Binding-site contacts:
Ligand atom C6 contacts residue HIS123 of chain 1.W at 3.6 Å.
Ligand atom N20 contacts residue LEU126 of chain 1.W at 2.9 Å (h-bond).
Ligand atom C5 contacts residue SER98 of chain 1.W at 3.3 Å.
Ligand atom C14 contacts residue LEU126 of chain 1.W at 3.4 Å (hydrophobic).
Ligand atom C9 contacts residue SER98 of chain 1.W at 3.6 Å.
Ligand atom C4 contacts residue GLY69 of chain 1.W at 3.9 Å.
Ligand atom C7 contacts residue GLY69 of chain 1.W at 3.6 Å.
Ligand atom O12 contacts residue PRO125 of chain 1.W at 3.5 Å.
Ligand atom C14 contacts residue GLY69 of chain 1.W at 3.9 Å.
Ligand atom O3 contacts residue MET99 of chain 1.W at 3.0 Å (h-bond).
Ligand atom C24 contacts residue HIS142 of chain 1.W at 3.9 Å.
Ligand atom C23 contacts residue LEU126 of chain 1.W at 3.3 Å (hydrophobic).
Ligand atom O3 contacts residue GLY69 of chain 1.W at 3.0 Å (h-bond).
Ligand atom O10 contacts residue GLY69 of chain 1.W at 3.7 Å.
Ligand atom C4 contacts residue SER98 of chain 1.W at 2.4 Å.
Ligand atom C9 contacts residue GLY69 of chain 1.W at 2.9 Å.
Ligand atom N13 contacts residue VAL71 of chain 1.W at 3.7 Å.
Ligand atom O3 contacts residue SER98 of chain 1.W at 2.2 Å (h-bond).
Ligand atom C16 contacts residue GLY69 of chain 1.W at 3.9 Å.
Ligand atom C23 contacts residue VAL71 of chain 1.W at 3.7 Å (hydrophobic).
Ligand atom C42 contacts residue LEU126 of chain 1.W at 3.8 Å (hydrophobic).
Ligand atom O19 contacts residue VAL71 of chain 1.W at 3.1 Å (h-bond).
Ligand atom C7 contacts residue SER98 of chain 1.W at 3.8 Å.
Ligand atom C11 contacts residue VAL71 of chain 1.W at 3.6 Å (hydrophobic).
Ligand atom O10 contacts residue VAL71 of chain 1.W at 3.0 Å.
Ligand atom C6 contacts residue LEU126 of chain 1.W at 3.4 Å (hydrophobic).
Ligand atom O10 contacts residue SER98 of chain 1.W at 3.7 Å.
Ligand atom C18 contacts residue LEU126 of chain 1.W at 3.6 Å (hydrophobic).
Ligand atom C11 contacts residue GLY69 of chain 1.W at 3.2 Å.
Ligand atom O12 contacts residue LEU126 of chain 1.W at 3.0 Å (h-bond).
Ligand atom O19 contacts residue SER70 of chain 1.W at 3.7 Å.
Ligand atom N13 contacts residue GLY69 of chain 1.W at 2.7 Å (h-bond).
Ligand atom O10 contacts residue MET99 of chain 1.W at 3.8 Å.
Ligand atom C1 contacts residue MET99 of chain 1.W at 3.3 Å (hydrophobic).
Ligand atom C18 contacts residue VAL71 of chain 1.W at 3.6 Å (hydrophobic).
Ligand atom C9 contacts residue VAL71 of chain 1.W at 3.9 Å (hydrophobic).
Ligand atom C22 contacts residue LEU126 of chain 1.W at 3.7 Å (hydrophobic).
Ligand atom C6 contacts residue SER98 of chain 1.W at 3.4 Å.
Ligand atom C1 contacts residue SER98 of chain 1.W at 1.3 Å.
Ligand atom O3 contacts residue GLY68 of chain 1.W at 3.1 Å.

A small-molecule ligand and the protein it binds are described below.
Small molecule (SMILES): CC[C@H](C)[C@H](NC(=O)[C@@H](NC(=O)[C@H](O)[C@@H](C=O)C(C)C)C(C)C)C(=O)O

Sequence of chain 1.W:
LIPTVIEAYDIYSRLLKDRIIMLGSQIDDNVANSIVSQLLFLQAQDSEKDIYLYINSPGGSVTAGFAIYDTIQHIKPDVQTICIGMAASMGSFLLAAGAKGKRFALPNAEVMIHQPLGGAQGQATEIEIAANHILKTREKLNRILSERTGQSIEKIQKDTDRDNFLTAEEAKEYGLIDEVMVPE